Sequence of chain 1.A:
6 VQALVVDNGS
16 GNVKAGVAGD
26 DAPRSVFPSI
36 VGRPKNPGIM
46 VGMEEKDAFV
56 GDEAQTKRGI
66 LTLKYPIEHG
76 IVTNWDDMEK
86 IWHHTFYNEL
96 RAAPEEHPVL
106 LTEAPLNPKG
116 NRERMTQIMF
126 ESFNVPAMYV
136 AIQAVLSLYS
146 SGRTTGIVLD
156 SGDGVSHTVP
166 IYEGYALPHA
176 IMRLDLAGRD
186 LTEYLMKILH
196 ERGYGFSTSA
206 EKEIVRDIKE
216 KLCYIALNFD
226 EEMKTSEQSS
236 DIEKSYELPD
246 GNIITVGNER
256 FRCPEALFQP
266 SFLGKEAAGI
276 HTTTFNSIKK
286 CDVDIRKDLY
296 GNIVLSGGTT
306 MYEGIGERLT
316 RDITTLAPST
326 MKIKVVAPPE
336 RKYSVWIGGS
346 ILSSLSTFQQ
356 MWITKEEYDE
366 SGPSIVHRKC

Sequence of chain 1.E:
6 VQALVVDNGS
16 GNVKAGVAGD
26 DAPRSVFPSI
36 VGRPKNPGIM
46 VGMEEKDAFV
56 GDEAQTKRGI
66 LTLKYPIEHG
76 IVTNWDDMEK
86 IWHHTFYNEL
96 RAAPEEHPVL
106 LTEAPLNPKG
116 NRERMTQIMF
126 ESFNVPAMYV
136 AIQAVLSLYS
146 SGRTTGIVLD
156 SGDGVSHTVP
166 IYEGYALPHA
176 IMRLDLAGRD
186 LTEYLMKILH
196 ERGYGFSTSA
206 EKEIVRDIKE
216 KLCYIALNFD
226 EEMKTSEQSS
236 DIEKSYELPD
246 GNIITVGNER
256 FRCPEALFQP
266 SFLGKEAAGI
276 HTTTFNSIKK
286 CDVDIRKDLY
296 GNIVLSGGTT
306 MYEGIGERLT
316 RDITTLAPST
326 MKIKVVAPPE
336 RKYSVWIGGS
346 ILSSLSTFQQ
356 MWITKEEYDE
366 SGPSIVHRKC

Binding-site contacts:
Ligand atom BR contacts residue HIS74 of chain 1.E at 3.1 Å.
Ligand atom C35 contacts residue TYR199 of chain 1.C at 2.6 Å (hydrophobic).
Ligand atom O4 contacts residue GLY200 of chain 1.C at 3.2 Å (h-bond).
Ligand atom C17 contacts residue VAL288 of chain 1.A at 3.2 Å (hydrophobic).
Ligand atom C30 contacts residue GLY198 of chain 1.C at 3.2 Å.
Ligand atom N3 contacts residue ASP180 of chain 1.E at 2.9 Å (salt-bridge).
Ligand atom C11 contacts residue GLY200 of chain 1.C at 3.4 Å.
Ligand atom C26 contacts residue ARG178 of chain 1.E at 3.5 Å.
Ligand atom C31 contacts residue GLY198 of chain 1.C at 4.0 Å.
Ligand atom C13 contacts residue PHE201 of chain 1.C at 3.5 Å (hydrophobic).
Ligand atom C contacts residue ASN247 of chain 1.C at 2.8 Å.
Ligand atom C12 contacts residue PHE201 of chain 1.C at 4.0 Å (hydrophobic).
Ligand atom C25 contacts residue ARG178 of chain 1.E at 3.7 Å.
Ligand atom C2 contacts residue TYR199 of chain 1.C at 3.5 Å (hydrophobic).
Ligand atom C21 contacts residue ILE76 of chain 1.E at 3.8 Å (hydrophobic).
Ligand atom C24 contacts residue ILE76 of chain 1.E at 4.0 Å (hydrophobic).
Ligand atom C35 contacts residue ILE248 of chain 1.C at 3.7 Å (hydrophobic).
Ligand atom O3 contacts residue GLY200 of chain 1.C at 3.5 Å (h-bond).
Ligand atom C6 contacts residue GLY198 of chain 1.C at 3.9 Å.
Ligand atom C14 contacts residue LEU243 of chain 1.C at 3.9 Å (hydrophobic).
Ligand atom C18 contacts residue GLY200 of chain 1.C at 4.0 Å.
Ligand atom C25 contacts residue LEU111 of chain 1.E at 3.5 Å (hydrophobic).
Ligand atom C3 contacts residue TYR199 of chain 1.C at 3.5 Å (hydrophobic).
Ligand atom O4 contacts residue GLU206 of chain 1.C at 2.8 Å (salt-bridge).
Ligand atom C29 contacts residue GLY198 of chain 1.C at 3.7 Å.
Ligand atom O contacts residue TYR199 of chain 1.C at 3.9 Å.
Ligand atom C16 contacts residue LEU243 of chain 1.C at 2.6 Å (hydrophobic).
Ligand atom N contacts residue GLY198 of chain 1.C at 3.2 Å (h-bond).
Ligand atom C23 contacts residue ILE76 of chain 1.E at 3.4 Å (hydrophobic).
Ligand atom C16 contacts residue ILE249 of chain 1.C at 3.5 Å (hydrophobic).
Ligand atom C11 contacts residue GLU206 of chain 1.C at 4.0 Å.
Ligand atom N2 contacts residue GLY200 of chain 1.C at 3.4 Å (h-bond).
Ligand atom C28 contacts residue ASP180 of chain 1.E at 3.5 Å.
Ligand atom C16 contacts residue PHE201 of chain 1.C at 4.0 Å (hydrophobic).
Ligand atom C24 contacts residue PRO113 of chain 1.E at 3.6 Å (hydrophobic).
Ligand atom BR contacts residue ASP180 of chain 1.E at 3.4 Å.
Ligand atom C25 contacts residue HIS195 of chain 1.C at 3.3 Å.
Ligand atom C22 contacts residue ILE76 of chain 1.E at 3.5 Å (hydrophobic).
Ligand atom C26 contacts residue HIS195 of chain 1.C at 3.7 Å.
Ligand atom C12 contacts residue VAL288 of chain 1.A at 4.0 Å (hydrophobic).

This small molecule binds to this protein.
Small molecule (SMILES): C/C1=C\[C@H](C)C[C@H](C)OC(=O)C[C@H](c2ccc(O)cc2)NC(=O)[C@@H](Cc2c(Br)[nH]c3ccccc23)N(C)C(=O)[C@H](C)NC(=O)[C@@H](C)C1

Sequence of chain 1.C:
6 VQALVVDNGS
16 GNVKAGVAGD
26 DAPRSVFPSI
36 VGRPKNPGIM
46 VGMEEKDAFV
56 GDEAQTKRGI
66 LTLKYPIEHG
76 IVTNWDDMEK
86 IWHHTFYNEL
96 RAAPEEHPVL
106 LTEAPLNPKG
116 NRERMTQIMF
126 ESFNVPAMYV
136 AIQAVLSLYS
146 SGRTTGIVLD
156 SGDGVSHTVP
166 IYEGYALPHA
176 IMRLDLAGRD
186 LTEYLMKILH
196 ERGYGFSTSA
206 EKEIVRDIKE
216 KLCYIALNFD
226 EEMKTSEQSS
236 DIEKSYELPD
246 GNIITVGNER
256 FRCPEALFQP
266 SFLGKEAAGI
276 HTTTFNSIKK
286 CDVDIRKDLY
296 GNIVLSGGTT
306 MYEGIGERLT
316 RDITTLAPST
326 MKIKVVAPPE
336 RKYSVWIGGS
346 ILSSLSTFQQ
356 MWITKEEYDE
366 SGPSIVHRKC